A small-molecule ligand and the protein it binds are described below.
Small molecule (SMILES): CCCC[C@@H](CN[C@@H](CCCC)C(=O)N[C@@H](CCC(N)=O)C(=O)N[C@@H](CCCNC(N)=[NH2+])C(N)=O)NC(=O)[C@@H](NC(=O)[C@@H](NC(C)=O)[C@@H](C)O)[C@@H](C)CC

Sequence of chain 1.A:
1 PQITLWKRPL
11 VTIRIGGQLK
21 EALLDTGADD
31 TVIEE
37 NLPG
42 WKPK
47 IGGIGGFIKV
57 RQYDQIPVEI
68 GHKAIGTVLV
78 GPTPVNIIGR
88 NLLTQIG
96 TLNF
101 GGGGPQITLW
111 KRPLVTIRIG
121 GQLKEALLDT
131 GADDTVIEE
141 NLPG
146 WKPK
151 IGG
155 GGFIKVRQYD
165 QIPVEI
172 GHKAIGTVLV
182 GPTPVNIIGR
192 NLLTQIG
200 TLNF

Binding-site contacts:
Ligand atom O5 contacts residue GLY48 of chain 1.A at 2.9 Å (h-bond).
Ligand atom O4 contacts residue GLY27 of chain 1.A at 3.4 Å (h-bond).
Ligand atom CB2 contacts residue ASP25 of chain 1.A at 3.3 Å.
Ligand atom O4 contacts residue ASP29 of chain 1.A at 3.0 Å (salt-bridge).
Ligand atom NH1 contacts residue VAL186 of chain 1.A at 3.4 Å.
Ligand atom C3 contacts residue ASP129 of chain 1.A at 3.4 Å.
Ligand atom C3 contacts residue ASP25 of chain 1.A at 3.0 Å.
Ligand atom CA3 contacts residue ASP129 of chain 1.A at 3.3 Å.
Ligand atom N1 contacts residue GLY152 of chain 1.A at 3.0 Å (h-bond).
Ligand atom CH3 contacts residue GLY152 of chain 1.A at 3.4 Å.
Ligand atom O1 contacts residue ALA132 of chain 1.A at 3.5 Å.
Ligand atom O4 contacts residue ALA28 of chain 1.A at 3.5 Å.
Ligand atom OE1 contacts residue ASP29 of chain 1.A at 3.0 Å (salt-bridge).
Ligand atom CA5 contacts residue ASP29 of chain 1.A at 3.4 Å.
Ligand atom CA4 contacts residue GLY48 of chain 1.A at 3.4 Å.
Ligand atom CB contacts residue ASP133 of chain 1.A at 3.4 Å.
Ligand atom NH2 contacts residue ARG112 of chain 1.A at 3.6 Å (salt-bridge).
Ligand atom NE2 contacts residue ASP30 of chain 1.A at 2.8 Å (salt-bridge).
Ligand atom NE2 contacts residue ILE47 of chain 1.A at 3.6 Å.
Ligand atom O1 contacts residue GLY131 of chain 1.A at 3.4 Å (h-bond).
Ligand atom OE1 contacts residue ASP30 of chain 1.A at 2.9 Å (salt-bridge).
Ligand atom C contacts residue GLY152 of chain 1.A at 3.6 Å.
Ligand atom N3 contacts residue ASP129 of chain 1.A at 2.8 Å (salt-bridge).
Ligand atom CA3 contacts residue GLY27 of chain 1.A at 3.3 Å.
Ligand atom CB5 contacts residue ASP29 of chain 1.A at 3.6 Å.
Ligand atom CD3 contacts residue ASP30 of chain 1.A at 3.6 Å.
Ligand atom N6 contacts residue ASP30 of chain 1.A at 3.6 Å (salt-bridge).
Ligand atom CB3 contacts residue ASP129 of chain 1.A at 3.4 Å.
Ligand atom N5 contacts residue GLY48 of chain 1.A at 3.0 Å (h-bond).
Ligand atom N6 contacts residue ASP29 of chain 1.A at 3.6 Å.
Ligand atom O contacts residue VAL82 of chain 1.A at 3.5 Å.
Ligand atom CB2 contacts residue GLY131 of chain 1.A at 3.5 Å.
Ligand atom N4 contacts residue GLY27 of chain 1.A at 3.0 Å (h-bond).
Ligand atom OE1 contacts residue ALA28 of chain 1.A at 3.6 Å.
Ligand atom CG2 contacts residue ASP133 of chain 1.A at 3.4 Å.
Ligand atom CZ contacts residue ARG112 of chain 1.A at 3.4 Å.
Ligand atom N contacts residue GLY152 of chain 1.A at 3.1 Å (h-bond).
Ligand atom NE contacts residue ARG112 of chain 1.A at 3.3 Å (salt-bridge).
Ligand atom N2 contacts residue GLY131 of chain 1.A at 2.9 Å (h-bond).
Ligand atom O1 contacts residue ASP133 of chain 1.A at 3.0 Å (salt-bridge).